Sequence of chain 1.B:
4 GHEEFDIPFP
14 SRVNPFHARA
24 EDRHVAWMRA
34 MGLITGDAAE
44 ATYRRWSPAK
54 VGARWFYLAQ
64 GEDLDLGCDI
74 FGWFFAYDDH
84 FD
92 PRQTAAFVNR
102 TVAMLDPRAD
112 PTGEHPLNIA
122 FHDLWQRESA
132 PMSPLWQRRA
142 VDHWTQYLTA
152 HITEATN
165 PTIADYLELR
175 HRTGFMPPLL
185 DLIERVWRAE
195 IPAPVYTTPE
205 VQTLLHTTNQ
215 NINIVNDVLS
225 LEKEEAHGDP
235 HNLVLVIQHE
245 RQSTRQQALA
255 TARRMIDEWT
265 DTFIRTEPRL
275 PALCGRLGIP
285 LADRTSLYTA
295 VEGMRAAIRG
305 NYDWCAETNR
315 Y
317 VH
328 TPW

Binding-site contacts:
Ligand atom O2 contacts residue PHE19 of chain 1.A at 4.0 Å.
Ligand atom O1 contacts residue ARG22 of chain 1.A at 3.2 Å (salt-bridge).
Ligand atom C1 contacts residue GLN63 of chain 1.A at 3.3 Å.
Ligand atom O2 contacts residue GLN63 of chain 1.A at 3.9 Å.
Ligand atom O2 contacts residue ARG26 of chain 1.A at 3.1 Å (salt-bridge).
Ligand atom C2 contacts residue PHE19 of chain 1.A at 3.3 Å (hydrophobic).
Ligand atom O1 contacts residue ARG26 of chain 1.A at 3.1 Å (salt-bridge).
Ligand atom S1 contacts residue ARG26 of chain 1.A at 4.0 Å.
Ligand atom C2 contacts residue ARG22 of chain 1.A at 4.2 Å.
Ligand atom C4 contacts residue GLN63 of chain 1.A at 3.2 Å.
Ligand atom S1 contacts residue GLY64 of chain 1.A at 3.7 Å.
Ligand atom S1 contacts residue GLN63 of chain 1.A at 4.3 Å.
Ligand atom C5 contacts residue PRO18 of chain 1.B at 3.8 Å (hydrophobic).
Ligand atom O2 contacts residue GLY64 of chain 1.A at 3.0 Å (h-bond).
Ligand atom O3 contacts residue GLN63 of chain 1.A at 4.2 Å.
Ligand atom C2 contacts residue GLN63 of chain 1.A at 3.3 Å.
Ligand atom C5 contacts residue PHE19 of chain 1.A at 4.3 Å (hydrophobic).
Ligand atom C6 contacts residue PRO18 of chain 1.B at 3.8 Å (hydrophobic).
Ligand atom C3 contacts residue ARG22 of chain 1.A at 3.7 Å.
Ligand atom C4 contacts residue PHE19 of chain 1.A at 3.7 Å (hydrophobic).
Ligand atom C3 contacts residue PHE19 of chain 1.A at 4.1 Å (hydrophobic).
Ligand atom O2 contacts residue LEU67 of chain 1.A at 4.3 Å.
Ligand atom C3 contacts residue GLN63 of chain 1.A at 3.5 Å.
Ligand atom N1 contacts residue PHE19 of chain 1.A at 4.5 Å.
Ligand atom O2 contacts residue ARG22 of chain 1.A at 4.4 Å.
Ligand atom N1 contacts residue GLN63 of chain 1.A at 3.8 Å.
Ligand atom C6 contacts residue ARG22 of chain 1.B at 3.9 Å.
Ligand atom O3 contacts residue GLY64 of chain 1.A at 3.2 Å (h-bond).
Ligand atom C4 contacts residue ARG22 of chain 1.A at 3.9 Å.
Ligand atom S1 contacts residue ARG22 of chain 1.A at 4.2 Å.
Ligand atom C5 contacts residue ARG22 of chain 1.B at 4.1 Å.
Ligand atom C5 contacts residue GLN63 of chain 1.A at 4.5 Å.

The protein below binds the small molecule below.
Small molecule (SMILES): CC[N+](C)(C)CCCS(=O)(=O)[O-]

Sequence of chain 1.A:
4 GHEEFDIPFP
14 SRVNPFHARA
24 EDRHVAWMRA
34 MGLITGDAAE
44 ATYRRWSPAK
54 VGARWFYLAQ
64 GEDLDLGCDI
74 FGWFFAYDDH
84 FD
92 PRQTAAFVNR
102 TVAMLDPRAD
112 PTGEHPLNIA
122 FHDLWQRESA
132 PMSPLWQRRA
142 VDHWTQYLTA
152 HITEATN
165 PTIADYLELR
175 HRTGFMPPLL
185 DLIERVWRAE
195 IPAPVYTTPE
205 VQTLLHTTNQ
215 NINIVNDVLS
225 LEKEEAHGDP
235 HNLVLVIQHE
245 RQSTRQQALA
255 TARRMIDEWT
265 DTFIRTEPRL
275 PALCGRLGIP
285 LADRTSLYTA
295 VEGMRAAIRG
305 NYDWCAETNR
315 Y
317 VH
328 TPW